Binding-site contacts:
Ligand atom NCA contacts residue LYS111 of chain 1.B at 3.4 Å.
Ligand atom NCA contacts residue GLY110 of chain 1.B at 3.3 Å (h-bond).
Ligand atom OAQ contacts residue ASP81 of chain 1.B at 3.1 Å (salt-bridge).
Ligand atom CAY contacts residue ASP81 of chain 1.B at 3.7 Å.
Ligand atom OCK contacts residue ILE86 of chain 1.B at 3.5 Å.
Ligand atom OCJ contacts residue GLU58 of chain 1.B at 2.9 Å (salt-bridge).
Ligand atom OBI contacts residue GLN91 of chain 1.B at 2.8 Å (h-bond).
Ligand atom NAV contacts residue SER55 of chain 1.B at 3.8 Å.
Ligand atom C5 contacts residue ALA108 of chain 1.B at 3.8 Å (hydrophobic).
Ligand atom CAU contacts residue THR173 of chain 1.B at 3.8 Å.
Ligand atom CAR contacts residue ASP81 of chain 1.B at 3.7 Å.
Ligand atom OBI contacts residue LYS93 of chain 1.B at 3.2 Å.
Ligand atom CAS contacts residue ILE86 of chain 1.B at 3.8 Å (hydrophobic).
Ligand atom OAQ contacts residue GLU58 of chain 1.B at 3.5 Å.
Ligand atom NCA contacts residue PHE112 of chain 1.B at 3.4 Å (h-bond).
Ligand atom O5 contacts residue ALA108 of chain 1.B at 3.6 Å.
Ligand atom CCD contacts residue GLU58 of chain 1.B at 3.6 Å.
Ligand atom C3 contacts residue GLY110 of chain 1.B at 3.4 Å.
Ligand atom NAV contacts residue ASP81 of chain 1.B at 2.7 Å (salt-bridge).
Ligand atom OCK contacts residue PRO87 of chain 1.B at 3.7 Å.
Ligand atom NCA contacts residue HIS107 of chain 1.B at 3.2 Å.
Ligand atom OCJ contacts residue ARG84 of chain 1.B at 3.6 Å.
Ligand atom OBB contacts residue GLN91 of chain 1.B at 2.8 Å (h-bond).
Ligand atom CAS contacts residue ASN54 of chain 1.B at 3.4 Å.
Ligand atom CBZ contacts residue GLY110 of chain 1.B at 3.6 Å.
Ligand atom CAK contacts residue ILE102 of chain 1.B at 3.6 Å (hydrophobic).
Ligand atom C4 contacts residue HIS107 of chain 1.B at 3.4 Å.
Ligand atom CBF contacts residue LYS93 of chain 1.B at 3.5 Å.
Ligand atom CAM contacts residue GLU58 of chain 1.B at 3.6 Å.
Ligand atom CLW contacts residue ASN54 of chain 1.B at 3.4 Å.
Ligand atom CAB contacts residue ILE102 of chain 1.B at 3.7 Å (hydrophobic).
Ligand atom CAY contacts residue SER55 of chain 1.B at 3.4 Å.
Ligand atom CBL contacts residue GLN91 of chain 1.B at 3.7 Å.
Ligand atom CAA contacts residue ALA98 of chain 1.B at 3.7 Å (hydrophobic).
Ligand atom O4 contacts residue HIS107 of chain 1.B at 3.7 Å.
Ligand atom CAU contacts residue ASP81 of chain 1.B at 3.6 Å.
Ligand atom CBG contacts residue GLN91 of chain 1.B at 3.7 Å.
Ligand atom CAN contacts residue ASN54 of chain 1.B at 3.8 Å.
Ligand atom CAT contacts residue ASN54 of chain 1.B at 3.5 Å.
Ligand atom OBH contacts residue GLY109 of chain 1.B at 2.9 Å (h-bond).

Sequence of chain 1.B:
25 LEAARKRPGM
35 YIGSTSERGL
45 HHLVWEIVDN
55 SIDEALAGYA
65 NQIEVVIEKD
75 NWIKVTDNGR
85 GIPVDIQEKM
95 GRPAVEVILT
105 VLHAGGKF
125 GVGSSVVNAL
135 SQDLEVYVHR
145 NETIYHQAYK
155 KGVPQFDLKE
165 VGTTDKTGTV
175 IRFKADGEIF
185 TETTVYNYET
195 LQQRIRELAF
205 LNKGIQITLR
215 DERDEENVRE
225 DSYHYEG

A protein and the small-molecule ligand that binds it are described below.
Small molecule (SMILES): C=C1CC[C@@H](O[C@H]2C[C@@](O)([C@H](C)NC(=O)c3[nH]c(C)c(Cl)c3Cl)[C@H](O)[C@@H](C)O2)[C@@H]2C=C[C@H](C)[C@H](C(=O)C3=C(O)[C@H](C(C)C)N([C@@H]4O[C@@H](C)[C@@H](OC(N)=O)[C@@H](OC(C)=O)[C@H]4OC)C3=O)[C@@H]12